Binding-site contacts:
Ligand atom O7 contacts residue NAG1 of chain 1.Q at 0.0 Å (h-bond).
Ligand atom O3 contacts residue NAG1 of chain 1.Q at 0.0 Å (h-bond).
Ligand atom N2 contacts residue TRP111 of chain 1.A at 3.4 Å (h-bond).
Ligand atom O7 contacts residue ASP136 of chain 1.A at 3.0 Å (salt-bridge).
Ligand atom C3 contacts residue NAG1 of chain 1.Q at 0.1 Å.
Ligand atom O7 contacts residue GLY135 of chain 1.A at 3.5 Å.
Ligand atom C5 contacts residue NAG1 of chain 1.Q at 0.1 Å.
Ligand atom C4 contacts residue NAG1 of chain 1.Q at 0.0 Å.
Ligand atom C7 contacts residue TRP111 of chain 1.A at 3.6 Å (hydrophobic).
Ligand atom O4 contacts residue NAG1 of chain 1.Q at 0.0 Å (h-bond).
Ligand atom C3 contacts residue GLY109 of chain 1.A at 3.9 Å.
Ligand atom C7 contacts residue GLY109 of chain 1.A at 3.6 Å.
Ligand atom C7 contacts residue NAG1 of chain 1.Q at 0.0 Å.
Ligand atom O1 contacts residue NAG1 of chain 1.Q at 1.1 Å.
Ligand atom C2 contacts residue GLY109 of chain 1.A at 3.8 Å.
Ligand atom O6 contacts residue NAG1 of chain 1.Q at 0.0 Å (h-bond).
Ligand atom C3 contacts residue TRP111 of chain 1.A at 3.8 Å (hydrophobic).
Ligand atom C6 contacts residue NAG1 of chain 1.Q at 0.1 Å.
Ligand atom C2 contacts residue TRP111 of chain 1.A at 4.1 Å (hydrophobic).
Ligand atom C7 contacts residue GLY135 of chain 1.A at 4.1 Å.
Ligand atom O4 contacts residue ASN103 of chain 1.A at 3.0 Å (h-bond).
Ligand atom O3 contacts residue ASN103 of chain 1.A at 2.7 Å (h-bond).
Ligand atom C8 contacts residue ASP136 of chain 1.A at 3.8 Å.
Ligand atom O3 contacts residue TRP111 of chain 1.A at 2.9 Å (h-bond).
Ligand atom C8 contacts residue NAG1 of chain 1.Q at 0.0 Å.
Ligand atom C3 contacts residue ASN103 of chain 1.A at 3.7 Å.
Ligand atom O7 contacts residue TYR140 of chain 1.A at 3.3 Å.
Ligand atom O7 contacts residue TRP111 of chain 1.A at 3.7 Å.
Ligand atom O3 contacts residue GLY109 of chain 1.A at 4.1 Å.
Ligand atom N2 contacts residue GLY109 of chain 1.A at 2.8 Å (h-bond).
Ligand atom C8 contacts residue GLY135 of chain 1.A at 3.9 Å.
Ligand atom C8 contacts residue GLY109 of chain 1.A at 3.6 Å.
Ligand atom O5 contacts residue NAG1 of chain 1.Q at 0.1 Å (h-bond).
Ligand atom C8 contacts residue HIS116 of chain 1.A at 3.5 Å.
Ligand atom N2 contacts residue NAG1 of chain 1.Q at 0.0 Å (h-bond).
Ligand atom C8 contacts residue TRP111 of chain 1.A at 3.6 Å (hydrophobic).
Ligand atom C1 contacts residue NAG1 of chain 1.Q at 0.3 Å.
Ligand atom O1 contacts residue GLY109 of chain 1.A at 3.8 Å.
Ligand atom C7 contacts residue ASP136 of chain 1.A at 3.7 Å.
Ligand atom C2 contacts residue NAG1 of chain 1.Q at 0.1 Å.

This protein binds this small molecule.
Small molecule (SMILES): CC(=O)N[C@@H]1[C@@H](O)[C@H](O)[C@@H](CO)O[C@@H]1O

Sequence of chain 1.A:
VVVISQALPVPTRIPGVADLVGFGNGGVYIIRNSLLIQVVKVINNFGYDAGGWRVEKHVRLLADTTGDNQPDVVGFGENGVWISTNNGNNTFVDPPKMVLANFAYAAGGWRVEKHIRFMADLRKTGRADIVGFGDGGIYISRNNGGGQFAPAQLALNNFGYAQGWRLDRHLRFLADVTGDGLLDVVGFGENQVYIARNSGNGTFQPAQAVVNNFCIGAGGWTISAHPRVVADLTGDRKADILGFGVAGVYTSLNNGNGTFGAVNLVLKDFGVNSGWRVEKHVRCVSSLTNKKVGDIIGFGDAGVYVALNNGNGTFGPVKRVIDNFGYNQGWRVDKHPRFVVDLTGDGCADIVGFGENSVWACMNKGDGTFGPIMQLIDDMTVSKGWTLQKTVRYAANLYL